Binding-site contacts:
Ligand atom CA contacts residue CYS8 of chain 1.C at 4.4 Å (hydrophobic).
Ligand atom CC contacts residue ALA12 of chain 1.C at 4.4 Å (hydrophobic).
Ligand atom CF contacts residue CYS8 of chain 1.C at 4.2 Å (hydrophobic).
Ligand atom CA contacts residue ALA11 of chain 1.C at 3.6 Å (hydrophobic).
Ligand atom CB contacts residue ALA11 of chain 1.C at 3.6 Å (hydrophobic).
Ligand atom NA contacts residue CYS8 of chain 1.C at 3.5 Å (h-bond).
Ligand atom CJ contacts residue ALA11 of chain 1.C at 4.5 Å (hydrophobic).
Ligand atom CK contacts residue CYS15 of chain 1.C at 1.8 Å (hydrophobic).
Ligand atom OB contacts residue ALA11 of chain 1.C at 4.3 Å.
Ligand atom CH contacts residue CYS8 of chain 1.C at 1.7 Å (hydrophobic).
Ligand atom CF contacts residue ALA11 of chain 1.C at 4.5 Å (hydrophobic).
Ligand atom CD contacts residue ALA12 of chain 1.C at 4.3 Å (hydrophobic).
Ligand atom CJ contacts residue CYS15 of chain 1.C at 3.0 Å (hydrophobic).
Ligand atom NB contacts residue ALA11 of chain 1.C at 4.4 Å.
Ligand atom OA contacts residue ALA12 of chain 1.C at 4.0 Å.
Ligand atom NB contacts residue CYS15 of chain 1.C at 3.9 Å.
Ligand atom OA contacts residue CYS15 of chain 1.C at 3.3 Å.
Ligand atom CG contacts residue CYS8 of chain 1.C at 2.7 Å (hydrophobic).
Ligand atom OB contacts residue CYS8 of chain 1.C at 3.3 Å (h-bond).
Ligand atom CB contacts residue ALA12 of chain 1.C at 4.5 Å (hydrophobic).

Sequence of chain 1.C:
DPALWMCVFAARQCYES

The small molecule below binds the protein below.
Small molecule (SMILES): CC(=O)Nc1ccc(NC(C)=O)cc1